Binding-site contacts:
Ligand atom C1 contacts residue ASN22 of chain 1.C at 1.4 Å.
Ligand atom C4 contacts residue ASN22 of chain 1.C at 4.2 Å.
Ligand atom C1 contacts residue ILE109 of chain 1.C at 4.5 Å (hydrophobic).
Ligand atom C7 contacts residue ALA20 of chain 1.C at 3.9 Å (hydrophobic).
Ligand atom O7 contacts residue ASN22 of chain 1.C at 4.0 Å.
Ligand atom C2 contacts residue ASN22 of chain 1.C at 2.5 Å.
Ligand atom C3 contacts residue ASN22 of chain 1.C at 3.8 Å.
Ligand atom O7 contacts residue ALA20 of chain 1.C at 3.1 Å (h-bond).
Ligand atom N2 contacts residue ASN22 of chain 1.C at 2.9 Å (h-bond).
Ligand atom O5 contacts residue ASN22 of chain 1.C at 2.4 Å (h-bond).
Ligand atom C5 contacts residue ASN22 of chain 1.C at 3.7 Å.
Ligand atom C8 contacts residue ASN22 of chain 1.C at 3.1 Å.
Ligand atom C8 contacts residue ALA20 of chain 1.C at 3.5 Å (hydrophobic).
Ligand atom O5 contacts residue ILE109 of chain 1.C at 4.0 Å.
Ligand atom C7 contacts residue ASN22 of chain 1.C at 3.3 Å.

The protein below binds the small molecule below.
Small molecule (SMILES): CC(=O)N[C@@H]1[C@@H](O)[C@H](O)[C@@H](CO)O[C@H]1O

Sequence of chain 1.C:
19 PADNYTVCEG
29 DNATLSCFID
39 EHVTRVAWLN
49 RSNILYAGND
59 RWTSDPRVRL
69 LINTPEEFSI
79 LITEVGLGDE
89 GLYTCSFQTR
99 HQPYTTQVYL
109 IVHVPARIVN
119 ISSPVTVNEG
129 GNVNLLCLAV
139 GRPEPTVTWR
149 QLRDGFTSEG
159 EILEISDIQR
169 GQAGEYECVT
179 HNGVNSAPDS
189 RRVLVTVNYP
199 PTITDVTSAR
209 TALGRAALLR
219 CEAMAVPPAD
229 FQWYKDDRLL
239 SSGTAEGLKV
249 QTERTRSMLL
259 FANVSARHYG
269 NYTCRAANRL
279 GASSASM